Sequence of chain 1.B:
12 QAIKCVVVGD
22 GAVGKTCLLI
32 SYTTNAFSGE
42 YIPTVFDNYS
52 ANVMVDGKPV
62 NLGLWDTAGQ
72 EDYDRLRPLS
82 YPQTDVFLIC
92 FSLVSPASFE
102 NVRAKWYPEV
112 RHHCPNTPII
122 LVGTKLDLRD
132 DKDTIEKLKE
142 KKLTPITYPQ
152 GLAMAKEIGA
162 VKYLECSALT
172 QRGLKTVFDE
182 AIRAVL

Binding-site contacts:
Ligand atom O1B contacts residue GLY25 of chain 1.B at 2.9 Å (h-bond).
Ligand atom O2B contacts residue MG1 of chain 1.F at 2.0 Å.
Ligand atom O2G contacts residue LYS26 of chain 1.B at 2.6 Å (salt-bridge).
Ligand atom O3' contacts residue TYR42 of chain 1.B at 3.6 Å (h-bond).
Ligand atom O6 contacts residue ALA169 of chain 1.B at 3.0 Å (h-bond).
Ligand atom O6 contacts residue LEU170 of chain 1.B at 3.5 Å (h-bond).
Ligand atom O3G contacts residue THR45 of chain 1.B at 2.9 Å (h-bond).
Ligand atom PG contacts residue MG1 of chain 1.F at 3.1 Å.
Ligand atom N3B contacts residue MG1 of chain 1.F at 3.2 Å.
Ligand atom O2' contacts residue GLY40 of chain 1.B at 3.1 Å (h-bond).
Ligand atom O3G contacts residue MG1 of chain 1.F at 1.9 Å.
Ligand atom PB contacts residue MG1 of chain 1.F at 3.1 Å.
Ligand atom N2 contacts residue LEU129 of chain 1.B at 3.5 Å.
Ligand atom N3B contacts residue ALA23 of chain 1.B at 3.1 Å (h-bond).
Ligand atom N3B contacts residue TYR42 of chain 1.B at 3.6 Å.
Ligand atom O4' contacts residue LYS126 of chain 1.B at 3.2 Å (salt-bridge).
Ligand atom O1A contacts residue THR27 of chain 1.B at 3.3 Å (h-bond).
Ligand atom O6 contacts residue ASP128 of chain 1.B at 3.3 Å (salt-bridge).
Ligand atom O3' contacts residue GLY40 of chain 1.B at 2.8 Å (h-bond).
Ligand atom N1 contacts residue ASP128 of chain 1.B at 2.9 Å (salt-bridge).
Ligand atom C8 contacts residue CYS28 of chain 1.B at 3.6 Å (hydrophobic).
Ligand atom O3A contacts residue ALA23 of chain 1.B at 3.5 Å.
Ligand atom O1B contacts residue ALA23 of chain 1.B at 3.5 Å (h-bond).
Ligand atom O1B contacts residue VAL24 of chain 1.B at 3.3 Å (h-bond).
Ligand atom O2' contacts residue PHE38 of chain 1.B at 3.5 Å.
Ligand atom O1A contacts residue CYS28 of chain 1.B at 2.9 Å (h-bond).
Ligand atom C6 contacts residue ASP128 of chain 1.B at 3.6 Å.
Ligand atom O1A contacts residue GLY25 of chain 1.B at 3.1 Å.
Ligand atom O6 contacts residue SER168 of chain 1.B at 3.4 Å (h-bond).
Ligand atom O2B contacts residue THR27 of chain 1.B at 3.0 Å (h-bond).
Ligand atom O2B contacts residue LYS26 of chain 1.B at 3.5 Å (salt-bridge).
Ligand atom O2G contacts residue GLY70 of chain 1.B at 2.8 Å (h-bond).
Ligand atom O2A contacts residue TYR42 of chain 1.B at 3.6 Å.
Ligand atom O1G contacts residue TYR42 of chain 1.B at 2.6 Å (h-bond).
Ligand atom N2 contacts residue ASP128 of chain 1.B at 3.1 Å (salt-bridge).
Ligand atom PB contacts residue LYS26 of chain 1.B at 3.6 Å.
Ligand atom O1A contacts residue LYS26 of chain 1.B at 3.5 Å (salt-bridge).
Ligand atom O1B contacts residue LYS26 of chain 1.B at 2.9 Å (salt-bridge).
Ligand atom O3A contacts residue GLY25 of chain 1.B at 3.3 Å (h-bond).
Ligand atom O2' contacts residue SER39 of chain 1.B at 3.3 Å (h-bond).

This protein binds this small molecule.
Small molecule (SMILES): Nc1nc2c(ncn2[C@@H]2O[C@H](CO[P](=O)(O)O[P](=O)(O)NP(=O)(O)O)[C@@H](O)[C@H]2O)c(=O)[nH]1